The protein below binds the small molecule below.
Small molecule (SMILES): CC(=O)N[C@@H]1[C@@H](O)[C@H](O)[C@@H](CO)O[C@H]1O

Sequence of chain 2.B:
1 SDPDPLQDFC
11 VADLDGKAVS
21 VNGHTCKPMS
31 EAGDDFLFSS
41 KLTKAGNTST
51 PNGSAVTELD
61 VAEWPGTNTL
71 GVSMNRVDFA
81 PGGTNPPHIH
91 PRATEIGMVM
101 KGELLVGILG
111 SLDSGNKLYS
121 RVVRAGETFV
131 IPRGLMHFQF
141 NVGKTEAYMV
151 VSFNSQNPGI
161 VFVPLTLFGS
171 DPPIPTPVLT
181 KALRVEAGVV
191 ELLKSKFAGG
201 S

Binding-site contacts:
Ligand atom C3 contacts residue ASN47 of chain 2.B at 3.8 Å.
Ligand atom N2 contacts residue ASN47 of chain 2.B at 3.0 Å (h-bond).
Ligand atom O5 contacts residue ASN47 of chain 2.B at 2.4 Å (h-bond).
Ligand atom C8 contacts residue SER49 of chain 2.B at 3.5 Å.
Ligand atom C7 contacts residue SER49 of chain 2.B at 3.7 Å.
Ligand atom C4 contacts residue ASN47 of chain 2.B at 4.2 Å.
Ligand atom O7 contacts residue ASN47 of chain 2.B at 3.3 Å (h-bond).
Ligand atom C7 contacts residue ASN47 of chain 2.B at 3.4 Å.
Ligand atom C5 contacts residue ASN47 of chain 2.B at 3.6 Å.
Ligand atom C8 contacts residue ASN47 of chain 2.B at 4.3 Å.
Ligand atom C1 contacts residue SER49 of chain 2.B at 4.2 Å.
Ligand atom C8 contacts residue THR48 of chain 2.B at 4.1 Å.
Ligand atom C2 contacts residue SER49 of chain 2.B at 4.0 Å.
Ligand atom C1 contacts residue ASN47 of chain 2.B at 1.4 Å.
Ligand atom N2 contacts residue SER49 of chain 2.B at 3.0 Å (h-bond).
Ligand atom C3 contacts residue SER49 of chain 2.B at 4.4 Å.
Ligand atom C2 contacts residue ASN47 of chain 2.B at 2.5 Å.